Sequence of chain 1.B:
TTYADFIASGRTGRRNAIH

Binding-site contacts:
Ligand atom C3' contacts residue GLU173 of chain 1.A at 3.1 Å.
Ligand atom C9 contacts residue PHE330 of chain 1.A at 3.7 Å (hydrophobic).
Ligand atom N4' contacts residue GLU130 of chain 1.A at 2.7 Å (salt-bridge).
Ligand atom C3 contacts residue MET123 of chain 1.A at 3.8 Å (hydrophobic).
Ligand atom O1 contacts residue GLY53 of chain 1.A at 3.2 Å (h-bond).
Ligand atom C8 contacts residue TYR125 of chain 1.A at 3.8 Å (hydrophobic).
Ligand atom N4' contacts residue THR54 of chain 1.A at 3.5 Å (h-bond).
Ligand atom O1 contacts residue THR54 of chain 1.A at 3.9 Å.
Ligand atom O2 contacts residue LEU52 of chain 1.A at 3.9 Å.
Ligand atom C3' contacts residue GLU130 of chain 1.A at 3.5 Å.
Ligand atom C8 contacts residue PHE330 of chain 1.A at 3.7 Å (hydrophobic).
Ligand atom C4 contacts residue THR186 of chain 1.A at 3.8 Å.
Ligand atom C3 contacts residue THR186 of chain 1.A at 3.9 Å.
Ligand atom C1 contacts residue VAL60 of chain 1.A at 3.9 Å (hydrophobic).
Ligand atom N7 contacts residue VAL126 of chain 1.A at 2.9 Å (h-bond).
Ligand atom C2 contacts residue VAL60 of chain 1.A at 3.8 Å (hydrophobic).
Ligand atom C2' contacts residue GLU130 of chain 1.A at 3.3 Å.
Ligand atom C3' contacts residue THR54 of chain 1.A at 3.2 Å.
Ligand atom C6 contacts residue VAL126 of chain 1.A at 3.8 Å (hydrophobic).
Ligand atom C8 contacts residue LEU176 of chain 1.A at 3.9 Å (hydrophobic).
Ligand atom N4' contacts residue GLU173 of chain 1.A at 3.5 Å (salt-bridge).
Ligand atom C4 contacts residue MET123 of chain 1.A at 3.8 Å (hydrophobic).
Ligand atom N7 contacts residue TYR125 of chain 1.A at 3.8 Å.
Ligand atom C5 contacts residue ALA73 of chain 1.A at 3.7 Å (hydrophobic).
Ligand atom O2 contacts residue PHE330 of chain 1.A at 3.6 Å.
Ligand atom C2' contacts residue THR54 of chain 1.A at 3.5 Å.
Ligand atom O2 contacts residue GLU130 of chain 1.A at 3.6 Å.
Ligand atom O1 contacts residue LEU52 of chain 1.A at 3.3 Å.
Ligand atom N7 contacts residue GLU124 of chain 1.A at 3.7 Å.
Ligand atom C6 contacts residue GLU124 of chain 1.A at 3.3 Å.
Ligand atom N1' contacts residue GLU130 of chain 1.A at 3.7 Å.
Ligand atom C6 contacts residue ALA73 of chain 1.A at 3.3 Å (hydrophobic).
Ligand atom C8 contacts residue VAL126 of chain 1.A at 3.5 Å (hydrophobic).
Ligand atom O1 contacts residue VAL60 of chain 1.A at 3.5 Å.
Ligand atom C3' contacts residue ASN174 of chain 1.A at 3.8 Å.
Ligand atom O2 contacts residue LEU176 of chain 1.A at 3.8 Å.
Ligand atom N1' contacts residue THR54 of chain 1.A at 2.8 Å (h-bond).
Ligand atom C9 contacts residue LEU176 of chain 1.A at 3.7 Å (hydrophobic).
Ligand atom C2' contacts residue GLU173 of chain 1.A at 3.4 Å.
Ligand atom N7 contacts residue ALA73 of chain 1.A at 3.6 Å.

Sequence of chain 1.A:
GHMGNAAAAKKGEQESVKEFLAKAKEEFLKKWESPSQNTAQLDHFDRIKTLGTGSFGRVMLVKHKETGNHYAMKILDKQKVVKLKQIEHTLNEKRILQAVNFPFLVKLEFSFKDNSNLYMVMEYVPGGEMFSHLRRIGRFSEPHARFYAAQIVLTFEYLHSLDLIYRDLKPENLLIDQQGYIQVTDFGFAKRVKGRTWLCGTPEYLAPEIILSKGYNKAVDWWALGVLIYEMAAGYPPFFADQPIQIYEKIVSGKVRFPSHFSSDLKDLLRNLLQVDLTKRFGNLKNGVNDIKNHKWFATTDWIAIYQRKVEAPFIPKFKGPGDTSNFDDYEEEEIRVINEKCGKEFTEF

A protein and the small-molecule ligand that binds it are described below.
Small molecule (SMILES): NCCNS(=O)(=O)c1cccc2cnccc12